Binding-site contacts:
Ligand atom O7 contacts residue ASN72 of chain 3.A at 4.0 Å.
Ligand atom C8 contacts residue HIS71 of chain 3.A at 4.2 Å.
Ligand atom C1 contacts residue THR74 of chain 3.A at 3.7 Å.
Ligand atom C5 contacts residue ASN72 of chain 3.A at 4.1 Å.
Ligand atom O7 contacts residue HIS71 of chain 3.A at 3.9 Å.
Ligand atom C2 contacts residue ASN72 of chain 3.A at 3.1 Å.
Ligand atom O5 contacts residue ASN72 of chain 3.A at 2.8 Å (h-bond).
Ligand atom N2 contacts residue ASN72 of chain 3.A at 3.7 Å.
Ligand atom C1 contacts residue ASN72 of chain 3.A at 2.7 Å.
Ligand atom C8 contacts residue ASN72 of chain 3.A at 3.2 Å.
Ligand atom C3 contacts residue ASN72 of chain 3.A at 4.5 Å.
Ligand atom C7 contacts residue ASN72 of chain 3.A at 3.6 Å.

Sequence of chain 3.A:
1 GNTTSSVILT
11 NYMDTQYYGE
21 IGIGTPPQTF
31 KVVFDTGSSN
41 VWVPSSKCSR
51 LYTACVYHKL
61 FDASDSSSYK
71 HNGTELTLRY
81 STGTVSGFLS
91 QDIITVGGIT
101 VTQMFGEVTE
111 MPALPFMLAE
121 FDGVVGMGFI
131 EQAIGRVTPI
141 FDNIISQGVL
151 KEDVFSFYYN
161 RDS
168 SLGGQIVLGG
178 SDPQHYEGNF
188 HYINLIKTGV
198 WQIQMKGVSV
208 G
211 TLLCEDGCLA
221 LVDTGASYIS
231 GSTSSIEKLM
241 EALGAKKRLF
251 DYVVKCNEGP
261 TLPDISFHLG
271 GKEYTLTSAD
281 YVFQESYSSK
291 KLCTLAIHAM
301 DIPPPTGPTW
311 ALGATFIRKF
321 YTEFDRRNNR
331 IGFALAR

This small molecule binds to this protein.
Small molecule (SMILES): CC(=O)N[C@@H]1[C@@H](O)[C@H](O)[C@@H](CO)O[C@H]1O